This protein binds this small molecule.
Small molecule (SMILES): Cc1cn([C@H]2C[C@H](O[P](=O)(O)OC[C@H]3O[C@@H](n4ccc(N)nc4=O)C[C@@H]3O[P](=O)(O)OC[C@@H]3CC[C@H](n4cnc5c(=O)[nH]c(N)nc54)O3)[C@@H](CO[P](=O)(O)O[C@H]3C[C@H](n4ccc(N)nc4=O)O[C@@H]3CO[P](=O)(O)O[C@H]3C[C@H](n4cnc5c(N)ncnc54)O[C@@H]3CO[P](=O)(O)O[C@H]3C[C@H](n4cnc5c(=O)nc(N)[nH]c54)O[C@@H]3CO[P](=O)(O)O[C@H]3C[C@H](n4cc(C)c(=O)[nH]c4=O)O[C@@H]3CO[P](=O)(O)O[C@H]3C[C@H](n4ccc(N)nc4=O)O[C@@H]3CO[P](=O)(O)O[C@H]3C[C@H](n4ccc(N)nc4=O)O[C@@H]3CO)O2)c(=O)[nH]c1=O

Sequence of chain 1.F:
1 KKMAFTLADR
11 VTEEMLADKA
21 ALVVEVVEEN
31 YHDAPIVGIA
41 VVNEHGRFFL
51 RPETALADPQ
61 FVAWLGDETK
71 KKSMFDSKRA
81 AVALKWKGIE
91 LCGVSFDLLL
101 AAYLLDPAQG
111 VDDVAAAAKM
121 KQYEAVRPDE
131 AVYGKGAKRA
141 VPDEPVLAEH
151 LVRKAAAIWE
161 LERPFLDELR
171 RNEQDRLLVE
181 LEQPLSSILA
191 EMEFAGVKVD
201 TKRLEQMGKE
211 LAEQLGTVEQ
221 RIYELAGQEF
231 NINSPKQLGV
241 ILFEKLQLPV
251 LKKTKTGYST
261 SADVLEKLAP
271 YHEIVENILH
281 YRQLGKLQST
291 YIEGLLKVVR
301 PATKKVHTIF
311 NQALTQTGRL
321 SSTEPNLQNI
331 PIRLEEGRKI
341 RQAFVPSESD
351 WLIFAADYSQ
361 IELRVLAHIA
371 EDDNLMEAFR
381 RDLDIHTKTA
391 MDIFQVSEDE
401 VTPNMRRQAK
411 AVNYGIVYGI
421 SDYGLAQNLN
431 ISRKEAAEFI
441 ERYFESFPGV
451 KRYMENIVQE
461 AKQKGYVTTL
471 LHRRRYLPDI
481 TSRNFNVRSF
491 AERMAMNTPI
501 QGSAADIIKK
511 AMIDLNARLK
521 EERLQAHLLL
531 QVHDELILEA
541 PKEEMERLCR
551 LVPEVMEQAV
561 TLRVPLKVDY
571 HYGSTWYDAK

Binding-site contacts:
Ligand atom O2 contacts residue LYS286 of chain 1.F at 3.5 Å.
Ligand atom OP2 contacts residue ARG333 of chain 1.F at 3.3 Å.
Ligand atom P contacts residue THR260 of chain 1.F at 3.5 Å.
Ligand atom O5' contacts residue THR260 of chain 1.F at 3.1 Å (h-bond).
Ligand atom N2 contacts residue ARG319 of chain 1.F at 3.5 Å (salt-bridge).
Ligand atom OP1 contacts residue GLN283 of chain 1.F at 3.4 Å.
Ligand atom OP1 contacts residue THR256 of chain 1.F at 2.7 Å (h-bond).
Ligand atom C1' contacts residue HIS533 of chain 1.F at 3.4 Å.
Ligand atom N3 contacts residue ARG319 of chain 1.F at 3.1 Å (salt-bridge).
Ligand atom OP1 contacts residue THR260 of chain 1.F at 2.6 Å (h-bond).
Ligand atom OP1 contacts residue ILE332 of chain 1.F at 3.5 Å.
Ligand atom C2' contacts residue GLN328 of chain 1.F at 3.5 Å.
Ligand atom O3' contacts residue ARG282 of chain 1.F at 3.0 Å (salt-bridge).
Ligand atom OP1 contacts residue ARG333 of chain 1.F at 2.8 Å (salt-bridge).
Ligand atom C2' contacts residue DCT1 of chain 1.R at 3.1 Å.
Ligand atom O6 contacts residue DCT1 of chain 1.R at 3.6 Å.
Ligand atom N1 contacts residue DCT1 of chain 1.R at 3.6 Å.
Ligand atom C3' contacts residue DCT1 of chain 1.R at 3.3 Å.
Ligand atom OP1 contacts residue PRO331 of chain 1.F at 3.4 Å.
Ligand atom O4' contacts residue HIS533 of chain 1.F at 3.3 Å.
Ligand atom C1' contacts residue ASN329 of chain 1.F at 3.6 Å.
Ligand atom OP1 contacts residue LYS255 of chain 1.F at 3.2 Å (salt-bridge).
Ligand atom P contacts residue ARG282 of chain 1.F at 3.5 Å.
Ligand atom O4' contacts residue ASN329 of chain 1.F at 3.3 Å.
Ligand atom C5' contacts residue THR256 of chain 1.F at 3.6 Å.
Ligand atom O4' contacts residue TYR291 of chain 1.F at 3.5 Å (h-bond).
Ligand atom O2 contacts residue ASN329 of chain 1.F at 2.6 Å (h-bond).
Ligand atom OP1 contacts residue ARG282 of chain 1.F at 3.0 Å (salt-bridge).
Ligand atom OP2 contacts residue ALA262 of chain 1.F at 3.4 Å (h-bond).
Ligand atom C6 contacts residue DCT1 of chain 1.R at 3.6 Å.
Ligand atom OP1 contacts residue THR254 of chain 1.F at 3.0 Å (h-bond).
Ligand atom O3' contacts residue THR256 of chain 1.F at 3.5 Å.
Ligand atom C1' contacts residue TYR291 of chain 1.F at 3.2 Å (hydrophobic).
Ligand atom OP2 contacts residue ARG333 of chain 1.F at 3.4 Å (salt-bridge).
Ligand atom C2' contacts residue ASN329 of chain 1.F at 3.5 Å.
Ligand atom N7 contacts residue ARG333 of chain 1.F at 3.3 Å (salt-bridge).
Ligand atom C2' contacts residue TYR291 of chain 1.F at 3.5 Å (hydrophobic).
Ligand atom N2 contacts residue GLN501 of chain 1.F at 3.4 Å (h-bond).
Ligand atom C5' contacts residue ILE330 of chain 1.F at 3.3 Å (hydrophobic).
Ligand atom OP1 contacts residue ILE332 of chain 1.F at 2.8 Å (h-bond).